The small molecule below binds the protein below.
Small molecule (SMILES): N[C@@H](CS)C(=O)O

Sequence of chain 45.A:
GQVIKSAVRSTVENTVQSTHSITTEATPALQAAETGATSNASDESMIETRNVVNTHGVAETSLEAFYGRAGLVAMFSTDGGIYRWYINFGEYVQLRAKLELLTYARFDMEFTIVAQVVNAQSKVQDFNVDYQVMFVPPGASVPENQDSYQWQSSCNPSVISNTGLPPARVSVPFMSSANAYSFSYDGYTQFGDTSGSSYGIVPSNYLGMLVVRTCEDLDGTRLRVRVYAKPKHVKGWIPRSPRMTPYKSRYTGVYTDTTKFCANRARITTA

Sequence of chain 45.C:
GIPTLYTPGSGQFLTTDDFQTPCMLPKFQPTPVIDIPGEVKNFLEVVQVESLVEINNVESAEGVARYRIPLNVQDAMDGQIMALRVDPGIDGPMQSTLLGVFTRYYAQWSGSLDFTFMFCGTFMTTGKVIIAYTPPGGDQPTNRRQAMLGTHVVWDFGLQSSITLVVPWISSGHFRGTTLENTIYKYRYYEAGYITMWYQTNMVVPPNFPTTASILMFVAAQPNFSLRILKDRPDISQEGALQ

Binding-site contacts:
Ligand atom CA contacts residue MET247 of chain 45.A at 4.2 Å (hydrophobic).
Ligand atom CB contacts residue PRO249 of chain 45.A at 4.3 Å (hydrophobic).
Ligand atom N contacts residue MET247 of chain 45.A at 3.8 Å.
Ligand atom CB contacts residue THR248 of chain 45.A at 4.5 Å.
Ligand atom O contacts residue ARG233 of chain 45.C at 4.1 Å.
Ligand atom CB contacts residue ASP235 of chain 45.C at 2.8 Å.
Ligand atom C contacts residue MET247 of chain 45.A at 3.7 Å (hydrophobic).
Ligand atom SG contacts residue ASP235 of chain 45.C at 3.7 Å.
Ligand atom SG contacts residue ILE236 of chain 45.C at 4.3 Å.
Ligand atom SG contacts residue GLY1 of chain 45.P at 4.4 Å.
Ligand atom C contacts residue GLY1 of chain 45.P at 1.3 Å.
Ligand atom O contacts residue MET247 of chain 45.A at 3.8 Å.
Ligand atom N contacts residue PRO249 of chain 45.A at 3.5 Å.
Ligand atom CB contacts residue GLY1 of chain 45.P at 3.7 Å.
Ligand atom CA contacts residue ASP235 of chain 45.C at 4.0 Å.
Ligand atom SG contacts residue PRO249 of chain 45.A at 3.6 Å.
Ligand atom O contacts residue GLY1 of chain 45.P at 2.2 Å (h-bond).
Ligand atom CA contacts residue GLY1 of chain 45.P at 2.4 Å.
Ligand atom O contacts residue ASP235 of chain 45.C at 3.4 Å.
Ligand atom C contacts residue ASP235 of chain 45.C at 4.3 Å.
Ligand atom N contacts residue THR248 of chain 45.A at 4.1 Å.
Ligand atom N contacts residue GLY1 of chain 45.P at 2.9 Å (h-bond).
Ligand atom SG contacts residue MET247 of chain 45.A at 3.4 Å.
Ligand atom SG contacts residue THR248 of chain 45.A at 3.2 Å (h-bond).